A protein and the small-molecule ligand that binds it are described below.
Small molecule (SMILES): Nc1ccn([C@H]2C[C@H](O)[C@@H](COP(=O)(O)O)O2)c(=O)n1

Binding-site contacts:
Ligand atom OP1 contacts residue DA4 of chain 55.D at 2.2 Å.
Ligand atom O3' contacts residue DA4 of chain 55.D at 4.2 Å.
Ligand atom P contacts residue DA4 of chain 55.D at 3.2 Å.
Ligand atom O5' contacts residue DA4 of chain 55.D at 4.0 Å.
Ligand atom C3' contacts residue DA4 of chain 55.D at 3.3 Å.
Ligand atom C4' contacts residue DA4 of chain 55.D at 4.3 Å.
Ligand atom C2' contacts residue DA4 of chain 55.D at 3.5 Å.
Ligand atom OP2 contacts residue DA4 of chain 55.D at 3.6 Å.
Ligand atom C5' contacts residue DA4 of chain 55.D at 4.0 Å.